Sequence of chain 2.B:
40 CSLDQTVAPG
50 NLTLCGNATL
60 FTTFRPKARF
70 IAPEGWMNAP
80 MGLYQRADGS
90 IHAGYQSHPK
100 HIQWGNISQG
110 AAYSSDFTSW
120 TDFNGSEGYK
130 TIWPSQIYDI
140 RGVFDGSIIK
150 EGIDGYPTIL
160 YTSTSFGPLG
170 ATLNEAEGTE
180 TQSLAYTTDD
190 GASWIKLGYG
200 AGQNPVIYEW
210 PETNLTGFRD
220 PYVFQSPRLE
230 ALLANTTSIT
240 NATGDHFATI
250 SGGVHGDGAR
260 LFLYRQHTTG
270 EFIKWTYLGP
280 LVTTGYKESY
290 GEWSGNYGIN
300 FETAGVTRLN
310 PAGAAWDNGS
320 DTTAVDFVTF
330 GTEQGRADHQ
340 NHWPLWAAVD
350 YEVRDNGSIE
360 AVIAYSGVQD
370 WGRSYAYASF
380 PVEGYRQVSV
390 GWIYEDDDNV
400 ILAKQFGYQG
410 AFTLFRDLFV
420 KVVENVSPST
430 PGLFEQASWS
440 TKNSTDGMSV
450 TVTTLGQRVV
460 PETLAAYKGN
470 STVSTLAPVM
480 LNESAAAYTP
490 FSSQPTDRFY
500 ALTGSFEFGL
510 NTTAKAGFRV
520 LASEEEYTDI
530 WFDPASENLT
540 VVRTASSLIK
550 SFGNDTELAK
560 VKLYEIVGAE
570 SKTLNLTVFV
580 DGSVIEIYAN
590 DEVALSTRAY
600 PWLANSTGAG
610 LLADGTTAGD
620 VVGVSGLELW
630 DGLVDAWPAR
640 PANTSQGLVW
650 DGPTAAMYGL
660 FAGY

Binding-site contacts:
Ligand atom C5 contacts residue ASN213 of chain 2.B at 3.7 Å.
Ligand atom C4 contacts residue ASN213 of chain 2.B at 4.2 Å.
Ligand atom N2 contacts residue ASN213 of chain 2.B at 3.0 Å (h-bond).
Ligand atom O6 contacts residue ASN213 of chain 2.B at 4.4 Å.
Ligand atom O6 contacts residue THR212 of chain 2.B at 3.6 Å.
Ligand atom C2 contacts residue ASN213 of chain 2.B at 2.5 Å.
Ligand atom C3 contacts residue ASN213 of chain 2.B at 3.8 Å.
Ligand atom N2 contacts residue ASN173 of chain 2.B at 3.9 Å.
Ligand atom C8 contacts residue ASN213 of chain 2.B at 4.0 Å.
Ligand atom C1 contacts residue ASN213 of chain 2.B at 1.4 Å.
Ligand atom O5 contacts residue ASN213 of chain 2.B at 2.3 Å (h-bond).
Ligand atom C2 contacts residue ASN173 of chain 2.B at 4.4 Å.
Ligand atom C7 contacts residue ASN213 of chain 2.B at 3.7 Å.

The protein below binds the small molecule below.
Small molecule (SMILES): CC(=O)N[C@@H]1[C@@H](O)[C@H](O)[C@@H](CO)O[C@H]1O